Sequence of chain 1.A:
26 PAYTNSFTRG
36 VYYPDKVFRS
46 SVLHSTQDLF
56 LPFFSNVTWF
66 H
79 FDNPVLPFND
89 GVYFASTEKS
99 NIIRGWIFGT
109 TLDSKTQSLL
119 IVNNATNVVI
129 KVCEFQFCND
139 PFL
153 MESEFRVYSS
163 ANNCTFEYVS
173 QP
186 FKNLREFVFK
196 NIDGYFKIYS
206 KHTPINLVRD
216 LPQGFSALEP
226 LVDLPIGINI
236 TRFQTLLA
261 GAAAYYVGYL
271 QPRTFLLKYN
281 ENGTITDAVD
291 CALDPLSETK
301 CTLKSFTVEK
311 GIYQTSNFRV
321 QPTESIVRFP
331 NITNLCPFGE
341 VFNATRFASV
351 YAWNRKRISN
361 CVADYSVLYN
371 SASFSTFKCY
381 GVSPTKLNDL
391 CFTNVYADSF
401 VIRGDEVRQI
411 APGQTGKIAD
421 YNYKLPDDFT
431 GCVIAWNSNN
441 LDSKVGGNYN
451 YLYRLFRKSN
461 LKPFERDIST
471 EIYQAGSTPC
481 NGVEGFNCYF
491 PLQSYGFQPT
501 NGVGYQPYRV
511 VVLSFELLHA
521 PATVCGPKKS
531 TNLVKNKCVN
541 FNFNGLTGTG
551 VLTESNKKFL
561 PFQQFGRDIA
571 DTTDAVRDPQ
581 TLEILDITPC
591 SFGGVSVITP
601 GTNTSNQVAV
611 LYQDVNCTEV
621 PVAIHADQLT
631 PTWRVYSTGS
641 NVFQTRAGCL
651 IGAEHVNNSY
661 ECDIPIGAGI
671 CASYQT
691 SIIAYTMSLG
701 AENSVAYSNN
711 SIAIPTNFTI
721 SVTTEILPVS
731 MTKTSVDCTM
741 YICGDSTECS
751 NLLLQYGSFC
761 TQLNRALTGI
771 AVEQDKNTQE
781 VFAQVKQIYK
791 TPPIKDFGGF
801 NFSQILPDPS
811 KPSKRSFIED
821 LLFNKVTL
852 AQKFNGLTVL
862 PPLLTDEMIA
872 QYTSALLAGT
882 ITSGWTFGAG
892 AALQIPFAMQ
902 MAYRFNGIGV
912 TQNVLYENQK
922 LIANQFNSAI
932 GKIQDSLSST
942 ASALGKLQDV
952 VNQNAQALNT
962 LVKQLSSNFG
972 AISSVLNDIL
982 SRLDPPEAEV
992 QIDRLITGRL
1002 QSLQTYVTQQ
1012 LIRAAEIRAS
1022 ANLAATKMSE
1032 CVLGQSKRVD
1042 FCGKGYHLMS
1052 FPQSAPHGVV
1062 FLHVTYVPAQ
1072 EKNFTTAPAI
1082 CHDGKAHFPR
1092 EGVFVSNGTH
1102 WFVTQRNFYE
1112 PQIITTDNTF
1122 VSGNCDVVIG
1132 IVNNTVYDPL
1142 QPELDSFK

Binding-site contacts:
Ligand atom C2 contacts residue SER803 of chain 1.A at 4.4 Å.
Ligand atom C1 contacts residue ASN801 of chain 1.A at 1.5 Å.
Ligand atom C7 contacts residue ASN801 of chain 1.A at 3.7 Å.
Ligand atom C3 contacts residue ASN801 of chain 1.A at 3.8 Å.
Ligand atom C4 contacts residue ASN801 of chain 1.A at 4.3 Å.
Ligand atom O7 contacts residue ASN801 of chain 1.A at 4.2 Å.
Ligand atom C2 contacts residue ASN801 of chain 1.A at 2.4 Å.
Ligand atom O5 contacts residue SER803 of chain 1.A at 3.7 Å.
Ligand atom C5 contacts residue ASN801 of chain 1.A at 3.8 Å.
Ligand atom O6 contacts residue ASN801 of chain 1.A at 4.5 Å.
Ligand atom O5 contacts residue ASN801 of chain 1.A at 2.5 Å (h-bond).
Ligand atom C6 contacts residue GLN804 of chain 1.A at 4.0 Å.
Ligand atom C1 contacts residue SER803 of chain 1.A at 3.4 Å.
Ligand atom N2 contacts residue ASN801 of chain 1.A at 2.8 Å (h-bond).
Ligand atom C5 contacts residue SER803 of chain 1.A at 4.0 Å.

A small-molecule ligand and the protein it binds are described below.
Small molecule (SMILES): CC(=O)N[C@H]1[C@H](O[C@H]2[C@H](O)[C@@H](NC(C)=O)CO[C@@H]2CO)O[C@H](CO)[C@@H](O)[C@@H]1O